Sequence of chain 16.B:
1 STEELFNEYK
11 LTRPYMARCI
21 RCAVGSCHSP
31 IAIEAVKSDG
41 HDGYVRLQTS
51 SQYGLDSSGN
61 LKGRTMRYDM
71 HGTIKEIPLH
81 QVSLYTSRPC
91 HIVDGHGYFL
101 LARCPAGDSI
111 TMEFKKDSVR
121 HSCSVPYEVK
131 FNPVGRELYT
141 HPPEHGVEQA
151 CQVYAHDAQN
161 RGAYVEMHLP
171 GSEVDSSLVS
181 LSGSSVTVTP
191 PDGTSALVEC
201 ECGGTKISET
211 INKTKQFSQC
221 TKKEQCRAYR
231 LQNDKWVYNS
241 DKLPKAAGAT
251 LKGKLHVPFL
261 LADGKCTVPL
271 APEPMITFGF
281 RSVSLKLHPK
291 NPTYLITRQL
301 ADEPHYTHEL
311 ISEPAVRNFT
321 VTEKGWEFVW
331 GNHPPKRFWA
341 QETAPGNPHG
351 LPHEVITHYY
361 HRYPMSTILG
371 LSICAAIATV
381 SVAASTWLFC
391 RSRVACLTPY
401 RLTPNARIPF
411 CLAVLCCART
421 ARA

Binding-site contacts:
Ligand atom O7 contacts residue ASN212 of chain 16.B at 4.5 Å.
Ligand atom C1 contacts residue ASN212 of chain 16.B at 1.4 Å.
Ligand atom O5 contacts residue ASN212 of chain 16.B at 2.4 Å (h-bond).
Ligand atom C5 contacts residue ASN212 of chain 16.B at 3.7 Å.
Ligand atom C4 contacts residue ASN212 of chain 16.B at 4.2 Å.
Ligand atom N2 contacts residue ASN212 of chain 16.B at 2.9 Å (h-bond).
Ligand atom C3 contacts residue ASN212 of chain 16.B at 3.8 Å.
Ligand atom C2 contacts residue ASN212 of chain 16.B at 2.5 Å.
Ligand atom N2 contacts residue ILE211 of chain 16.B at 4.0 Å.
Ligand atom O6 contacts residue ASN212 of chain 16.B at 4.4 Å.
Ligand atom C1 contacts residue ILE211 of chain 16.B at 4.1 Å (hydrophobic).
Ligand atom C7 contacts residue ASN212 of chain 16.B at 3.9 Å.

This small molecule binds to this protein.
Small molecule (SMILES): CC(=O)N[C@@H]1[C@@H](O)[C@H](O)[C@@H](CO)O[C@H]1O